Binding-site contacts:
Ligand atom C7 contacts residue ASN269 of chain 2.A at 3.5 Å.
Ligand atom C5 contacts residue ASN269 of chain 2.A at 3.8 Å.
Ligand atom C4 contacts residue ASN269 of chain 2.A at 4.3 Å.
Ligand atom O6 contacts residue THR271 of chain 2.A at 3.2 Å (h-bond).
Ligand atom O5 contacts residue THR271 of chain 2.A at 3.8 Å.
Ligand atom C3 contacts residue ASN269 of chain 2.A at 3.9 Å.
Ligand atom O5 contacts residue ASN269 of chain 2.A at 2.4 Å (h-bond).
Ligand atom N2 contacts residue ASN269 of chain 2.A at 3.0 Å (h-bond).
Ligand atom C5 contacts residue THR271 of chain 2.A at 3.9 Å.
Ligand atom C1 contacts residue THR271 of chain 2.A at 4.2 Å.
Ligand atom C1 contacts residue ASN269 of chain 2.A at 1.5 Å.
Ligand atom C6 contacts residue THR271 of chain 2.A at 4.1 Å.
Ligand atom O5 contacts residue ASN272 of chain 2.A at 3.9 Å.
Ligand atom C2 contacts residue ASN269 of chain 2.A at 2.6 Å.
Ligand atom O6 contacts residue ASN272 of chain 2.A at 3.8 Å.
Ligand atom O7 contacts residue ASN269 of chain 2.A at 3.6 Å.

A small-molecule ligand and the protein it binds are described below.
Small molecule (SMILES): CC(=O)N[C@@H]1[C@@H](O)[C@H](O)[C@@H](CO)O[C@H]1O

Sequence of chain 2.A:
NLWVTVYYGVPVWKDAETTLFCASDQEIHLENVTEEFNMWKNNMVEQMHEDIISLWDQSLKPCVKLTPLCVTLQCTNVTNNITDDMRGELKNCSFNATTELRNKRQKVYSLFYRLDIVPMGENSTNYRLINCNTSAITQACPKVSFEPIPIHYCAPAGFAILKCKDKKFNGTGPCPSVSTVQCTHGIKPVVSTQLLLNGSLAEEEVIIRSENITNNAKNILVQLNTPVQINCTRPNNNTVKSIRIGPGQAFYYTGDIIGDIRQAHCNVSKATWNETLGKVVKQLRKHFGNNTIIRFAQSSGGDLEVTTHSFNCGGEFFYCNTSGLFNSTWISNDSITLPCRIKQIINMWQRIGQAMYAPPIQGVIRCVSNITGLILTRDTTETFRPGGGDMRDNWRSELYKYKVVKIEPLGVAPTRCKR